Sequence of chain 1.A:
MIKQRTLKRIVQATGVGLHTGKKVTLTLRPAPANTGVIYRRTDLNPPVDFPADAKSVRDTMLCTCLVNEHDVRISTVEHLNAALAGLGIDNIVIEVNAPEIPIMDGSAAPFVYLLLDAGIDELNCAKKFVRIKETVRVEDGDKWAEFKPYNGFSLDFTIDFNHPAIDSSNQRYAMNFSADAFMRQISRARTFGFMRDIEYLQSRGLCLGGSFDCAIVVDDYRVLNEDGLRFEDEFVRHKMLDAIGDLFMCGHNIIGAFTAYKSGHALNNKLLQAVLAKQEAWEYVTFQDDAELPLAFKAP

Binding-site contacts:
Ligand atom C02 contacts residue ASP242 of chain 1.A at 3.3 Å.
Ligand atom O01 contacts residue HIS238 of chain 1.A at 2.9 Å (h-bond).
Ligand atom O01 contacts residue THR191 of chain 1.A at 2.7 Å (h-bond).
Ligand atom N03 contacts residue ZN1 of chain 1.B at 3.0 Å.
Ligand atom O08 contacts residue LEU62 of chain 1.A at 3.5 Å.
Ligand atom O27 contacts residue SO41 of chain 1.J at 2.8 Å (h-bond).
Ligand atom O04 contacts residue GLU78 of chain 1.A at 2.4 Å (salt-bridge).
Ligand atom C10 contacts residue DMS1 of chain 1.E at 3.6 Å.
Ligand atom O08 contacts residue CYS63 of chain 1.A at 3.0 Å (h-bond).
Ligand atom C05 contacts residue THR191 of chain 1.A at 3.5 Å.
Ligand atom C15 contacts residue ILE198 of chain 1.A at 3.3 Å (hydrophobic).
Ligand atom C16 contacts residue ILE198 of chain 1.A at 3.6 Å (hydrophobic).
Ligand atom O01 contacts residue ASP242 of chain 1.A at 2.9 Å (salt-bridge).
Ligand atom C10 contacts residue LEU62 of chain 1.A at 3.5 Å (hydrophobic).
Ligand atom C23 contacts residue GLY210 of chain 1.A at 3.1 Å.
Ligand atom C26 contacts residue SO41 of chain 1.J at 3.4 Å.
Ligand atom N03 contacts residue CYS63 of chain 1.A at 3.5 Å.
Ligand atom C25 contacts residue PHE192 of chain 1.A at 3.3 Å (hydrophobic).
Ligand atom N03 contacts residue ASP242 of chain 1.A at 3.3 Å (salt-bridge).
Ligand atom C18 contacts residue PHE212 of chain 1.A at 3.5 Å (hydrophobic).
Ligand atom C17 contacts residue GLY210 of chain 1.A at 3.6 Å.
Ligand atom N03 contacts residue HIS265 of chain 1.A at 2.6 Å (h-bond).
Ligand atom O04 contacts residue ZN1 of chain 1.B at 2.3 Å.
Ligand atom N03 contacts residue GLU78 of chain 1.A at 3.0 Å (salt-bridge).
Ligand atom C13 contacts residue ILE198 of chain 1.A at 3.5 Å (hydrophobic).
Ligand atom O01 contacts residue HIS79 of chain 1.A at 3.5 Å (h-bond).
Ligand atom O04 contacts residue ASP242 of chain 1.A at 2.9 Å (salt-bridge).
Ligand atom C16 contacts residue GLY210 of chain 1.A at 3.4 Å.
Ligand atom O04 contacts residue HIS79 of chain 1.A at 3.2 Å (h-bond).
Ligand atom C25 contacts residue THR191 of chain 1.A at 3.2 Å.
Ligand atom O01 contacts residue ZN1 of chain 1.B at 2.0 Å.
Ligand atom C02 contacts residue THR191 of chain 1.A at 3.4 Å.
Ligand atom N06 contacts residue THR191 of chain 1.A at 2.8 Å (h-bond).
Ligand atom O04 contacts residue HIS265 of chain 1.A at 2.8 Å (h-bond).
Ligand atom C16 contacts residue SER211 of chain 1.A at 3.3 Å.
Ligand atom C14 contacts residue ILE198 of chain 1.A at 3.2 Å (hydrophobic).
Ligand atom C18 contacts residue SER211 of chain 1.A at 3.4 Å.
Ligand atom C02 contacts residue ZN1 of chain 1.B at 2.9 Å.
Ligand atom C17 contacts residue SER211 of chain 1.A at 3.4 Å.
Ligand atom C28 contacts residue THR191 of chain 1.A at 3.4 Å.

The protein below binds the small molecule below.
Small molecule (SMILES): C[C@H](O)[C@H](NC(=O)c1ccc(C#CC#Cc2ccc(N)cc2)cc1)C(=O)N=O